This protein binds this small molecule.
Small molecule (SMILES): CC(=O)N[C@@H]1[C@@H](O)[C@H](O)[C@@H](CO)O[C@H]1O

Sequence of chain 1.A:
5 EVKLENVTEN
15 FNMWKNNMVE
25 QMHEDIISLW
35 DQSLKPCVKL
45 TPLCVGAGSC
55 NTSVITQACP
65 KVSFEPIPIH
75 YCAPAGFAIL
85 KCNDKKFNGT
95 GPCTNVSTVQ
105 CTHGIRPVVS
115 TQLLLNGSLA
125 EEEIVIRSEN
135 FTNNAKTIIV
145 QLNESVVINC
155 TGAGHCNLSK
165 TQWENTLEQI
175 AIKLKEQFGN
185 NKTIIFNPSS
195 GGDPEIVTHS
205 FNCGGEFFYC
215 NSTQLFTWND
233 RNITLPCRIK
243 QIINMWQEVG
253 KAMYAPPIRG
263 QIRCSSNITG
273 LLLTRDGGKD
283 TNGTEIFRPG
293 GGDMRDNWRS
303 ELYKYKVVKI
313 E

Binding-site contacts:
Ligand atom C5 contacts residue THR94 of chain 1.A at 3.5 Å.
Ligand atom C7 contacts residue ASN92 of chain 1.A at 3.0 Å.
Ligand atom C1 contacts residue ASN92 of chain 1.A at 1.4 Å.
Ligand atom C8 contacts residue THR94 of chain 1.A at 4.1 Å.
Ligand atom C2 contacts residue ASN92 of chain 1.A at 2.5 Å.
Ligand atom C6 contacts residue THR94 of chain 1.A at 3.9 Å.
Ligand atom C3 contacts residue ASN92 of chain 1.A at 3.1 Å.
Ligand atom O5 contacts residue ASN92 of chain 1.A at 2.4 Å (h-bond).
Ligand atom O6 contacts residue PRO96 of chain 1.A at 4.1 Å.
Ligand atom C8 contacts residue ASN92 of chain 1.A at 4.4 Å.
Ligand atom N2 contacts residue ASN92 of chain 1.A at 2.8 Å (h-bond).
Ligand atom C4 contacts residue THR94 of chain 1.A at 4.3 Å.
Ligand atom O5 contacts residue THR94 of chain 1.A at 4.4 Å.
Ligand atom O3 contacts residue ASN92 of chain 1.A at 4.4 Å.
Ligand atom O4 contacts residue THR94 of chain 1.A at 4.1 Å.
Ligand atom C4 contacts residue ASN92 of chain 1.A at 3.6 Å.
Ligand atom O6 contacts residue GLY95 of chain 1.A at 3.9 Å.
Ligand atom C7 contacts residue THR94 of chain 1.A at 3.6 Å.
Ligand atom C6 contacts residue ASN92 of chain 1.A at 4.2 Å.
Ligand atom C5 contacts residue ASN92 of chain 1.A at 2.9 Å.
Ligand atom O6 contacts residue THR94 of chain 1.A at 3.2 Å (h-bond).
Ligand atom C3 contacts residue THR94 of chain 1.A at 4.2 Å.
Ligand atom O7 contacts residue ASN92 of chain 1.A at 2.6 Å (h-bond).
Ligand atom O4 contacts residue GLY95 of chain 1.A at 4.4 Å.
Ligand atom O7 contacts residue THR94 of chain 1.A at 2.9 Å.